The small molecule below binds the protein below.
Small molecule (SMILES): CC(=O)N[C@@H]1[C@@H](O)[C@H](O)[C@@H](CO)O[C@H]1O

Sequence of chain 1.E:
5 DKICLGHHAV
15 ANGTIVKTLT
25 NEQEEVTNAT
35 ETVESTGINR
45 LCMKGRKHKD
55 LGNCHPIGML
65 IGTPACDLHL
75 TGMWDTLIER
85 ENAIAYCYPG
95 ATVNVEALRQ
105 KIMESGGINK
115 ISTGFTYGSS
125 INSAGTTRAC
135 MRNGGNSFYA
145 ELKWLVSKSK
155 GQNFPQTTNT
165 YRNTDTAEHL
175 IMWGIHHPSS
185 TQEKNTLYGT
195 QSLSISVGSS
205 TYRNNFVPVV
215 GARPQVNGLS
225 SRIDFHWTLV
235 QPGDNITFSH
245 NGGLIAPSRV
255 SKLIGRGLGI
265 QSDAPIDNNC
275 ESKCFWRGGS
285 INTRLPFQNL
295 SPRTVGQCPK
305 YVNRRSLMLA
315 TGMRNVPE

Binding-site contacts:
Ligand atom C8 contacts residue GLY237 of chain 1.A at 3.8 Å.
Ligand atom C8 contacts residue GLN219 of chain 1.E at 4.4 Å.
Ligand atom C8 contacts residue ASP238 of chain 1.A at 4.0 Å.
Ligand atom O6 contacts residue ARG166 of chain 1.A at 3.6 Å.
Ligand atom C7 contacts residue PRO218 of chain 1.E at 4.5 Å (hydrophobic).
Ligand atom C5 contacts residue ARG166 of chain 1.A at 3.7 Å.
Ligand atom O5 contacts residue ASN239 of chain 1.A at 2.3 Å (h-bond).
Ligand atom O5 contacts residue ARG166 of chain 1.A at 2.9 Å (salt-bridge).
Ligand atom C3 contacts residue ASN239 of chain 1.A at 3.8 Å.
Ligand atom N2 contacts residue GLY237 of chain 1.A at 3.9 Å.
Ligand atom C7 contacts residue GLY237 of chain 1.A at 4.4 Å.
Ligand atom O7 contacts residue ASN239 of chain 1.A at 4.0 Å.
Ligand atom C4 contacts residue ASN239 of chain 1.A at 4.2 Å.
Ligand atom O7 contacts residue GLN219 of chain 1.E at 3.8 Å.
Ligand atom C1 contacts residue ARG166 of chain 1.A at 3.9 Å.
Ligand atom C5 contacts residue ASN239 of chain 1.A at 3.6 Å.
Ligand atom C7 contacts residue ASN239 of chain 1.A at 3.7 Å.
Ligand atom C8 contacts residue SER204 of chain 1.A at 4.2 Å.
Ligand atom C6 contacts residue ARG166 of chain 1.A at 3.4 Å.
Ligand atom C2 contacts residue ASN239 of chain 1.A at 2.4 Å.
Ligand atom N2 contacts residue ASN239 of chain 1.A at 2.8 Å (h-bond).
Ligand atom C1 contacts residue ASN239 of chain 1.A at 1.4 Å.
Ligand atom O7 contacts residue PRO218 of chain 1.E at 4.0 Å.

Sequence of chain 1.A:
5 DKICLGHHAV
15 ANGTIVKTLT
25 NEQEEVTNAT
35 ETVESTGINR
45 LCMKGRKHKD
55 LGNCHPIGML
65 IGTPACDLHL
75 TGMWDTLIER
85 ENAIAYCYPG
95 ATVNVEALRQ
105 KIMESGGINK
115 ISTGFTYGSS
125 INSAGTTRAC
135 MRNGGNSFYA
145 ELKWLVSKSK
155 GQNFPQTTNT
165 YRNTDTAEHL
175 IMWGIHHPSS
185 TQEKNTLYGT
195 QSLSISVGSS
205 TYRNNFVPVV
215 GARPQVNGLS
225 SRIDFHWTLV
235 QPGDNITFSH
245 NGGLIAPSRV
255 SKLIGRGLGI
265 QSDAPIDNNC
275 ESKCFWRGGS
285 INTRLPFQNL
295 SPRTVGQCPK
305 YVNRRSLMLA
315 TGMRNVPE